Binding-site contacts:
Ligand atom CD1 contacts residue GLU63 of chain 1.A at 3.4 Å.
Ligand atom O contacts residue HIS70 of chain 1.A at 3.3 Å.
Ligand atom O contacts residue THR73 of chain 1.A at 2.6 Å (h-bond).
Ligand atom O contacts residue LYS66 of chain 1.A at 3.2 Å (salt-bridge).
Ligand atom CZ contacts residue LYS66 of chain 1.A at 3.3 Å.
Ligand atom CB contacts residue GOL1 of chain 1.F at 3.2 Å.
Ligand atom CB contacts residue TRP167 of chain 1.A at 3.4 Å (hydrophobic).
Ligand atom CB contacts residue TYR99 of chain 1.A at 3.5 Å (hydrophobic).
Ligand atom CE1 contacts residue LYS66 of chain 1.A at 3.4 Å.
Ligand atom N contacts residue ASP77 of chain 1.A at 3.0 Å (salt-bridge).
Ligand atom O contacts residue GOL1 of chain 1.F at 2.8 Å (h-bond).
Ligand atom CD1 contacts residue GLU63 of chain 1.A at 3.4 Å.
Ligand atom CD1 contacts residue TRP167 of chain 1.A at 3.3 Å (hydrophobic).
Ligand atom CD2 contacts residue THR143 of chain 1.A at 3.4 Å.
Ligand atom N contacts residue TYR99 of chain 1.A at 3.1 Å (h-bond).
Ligand atom N contacts residue TYR171 of chain 1.A at 2.8 Å (h-bond).
Ligand atom CG contacts residue GLU63 of chain 1.A at 3.4 Å.
Ligand atom N contacts residue GLU63 of chain 1.A at 2.8 Å (salt-bridge).
Ligand atom CA contacts residue TYR171 of chain 1.A at 3.5 Å (hydrophobic).
Ligand atom CG contacts residue ASP77 of chain 1.A at 3.5 Å.
Ligand atom CD1 contacts residue MET45 of chain 1.A at 3.4 Å (hydrophobic).
Ligand atom CA contacts residue GLU63 of chain 1.A at 3.4 Å.
Ligand atom CD2 contacts residue TRP147 of chain 1.A at 3.5 Å (hydrophobic).
Ligand atom N contacts residue TYR7 of chain 1.A at 2.7 Å (h-bond).
Ligand atom CE2 contacts residue THR163 of chain 1.A at 3.3 Å.
Ligand atom O contacts residue GLN155 of chain 1.A at 3.5 Å (h-bond).
Ligand atom OG contacts residue GLN155 of chain 1.A at 3.4 Å (h-bond).
Ligand atom O contacts residue TRP147 of chain 1.A at 2.8 Å (h-bond).
Ligand atom CA contacts residue GOL1 of chain 1.F at 3.4 Å.
Ligand atom CD2 contacts residue THR163 of chain 1.A at 3.3 Å.
Ligand atom CD2 contacts residue TYR7 of chain 1.A at 3.4 Å (hydrophobic).
Ligand atom O contacts residue TYR159 of chain 1.A at 2.6 Å (h-bond).
Ligand atom N contacts residue TYR159 of chain 1.A at 3.5 Å.
Ligand atom CD2 contacts residue LYS146 of chain 1.A at 3.5 Å.
Ligand atom O contacts residue GOL1 of chain 1.F at 2.6 Å (h-bond).
Ligand atom OG contacts residue GOL1 of chain 1.F at 3.2 Å (h-bond).
Ligand atom CE2 contacts residue LYS66 of chain 1.A at 3.5 Å.
Ligand atom O contacts residue LYS66 of chain 1.A at 3.5 Å.
Ligand atom CA contacts residue TYR7 of chain 1.A at 3.5 Å (hydrophobic).
Ligand atom N contacts residue GOL1 of chain 1.F at 2.6 Å (h-bond).

The protein below binds the small molecule below.
Small molecule (SMILES): CC[C@H](C)[C@H](NC(=O)[C@@H]1CCCN1C(=O)[C@H](CO)NC(=O)[C@H](CC(C)C)NC(=O)[C@@H](N)Cc1ccc(O)cc1)C(=O)N[C@@H](C)C(=O)N[C@@H](CO)C(=O)N1CCC[C@H]1C(=O)N[C@@H](CC(C)C)C(=O)N[C@@H](CC(C)C)C(=O)N[C@@H](C)C=O

Sequence of chain 1.A:
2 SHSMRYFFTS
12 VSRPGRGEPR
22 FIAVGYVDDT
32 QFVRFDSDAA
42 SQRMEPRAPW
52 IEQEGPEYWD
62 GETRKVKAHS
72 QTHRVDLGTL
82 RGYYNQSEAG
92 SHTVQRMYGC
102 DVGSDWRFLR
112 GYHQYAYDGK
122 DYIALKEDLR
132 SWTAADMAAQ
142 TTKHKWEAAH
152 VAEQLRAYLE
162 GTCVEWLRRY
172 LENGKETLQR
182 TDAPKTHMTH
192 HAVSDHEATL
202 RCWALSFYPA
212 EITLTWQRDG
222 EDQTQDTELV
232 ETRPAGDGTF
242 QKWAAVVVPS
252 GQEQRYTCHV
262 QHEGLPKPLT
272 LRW